Binding-site contacts:
Ligand atom O6 contacts residue ASN241 of chain 1.A at 3.8 Å.
Ligand atom C4 contacts residue ASN241 of chain 1.A at 4.0 Å.
Ligand atom O5 contacts residue ARG239 of chain 1.A at 4.3 Å.
Ligand atom O6 contacts residue ARG239 of chain 1.A at 4.3 Å.
Ligand atom O4 contacts residue LYS238 of chain 1.A at 3.6 Å.
Ligand atom O5 contacts residue ASN241 of chain 1.A at 2.4 Å (h-bond).
Ligand atom O3 contacts residue LYS238 of chain 1.A at 4.5 Å.
Ligand atom O4 contacts residue GLY237 of chain 1.A at 3.4 Å (h-bond).
Ligand atom O3 contacts residue GLY237 of chain 1.A at 3.0 Å (h-bond).
Ligand atom C4 contacts residue LYS238 of chain 1.A at 4.5 Å.
Ligand atom N2 contacts residue ASN241 of chain 1.A at 3.0 Å (h-bond).
Ligand atom O7 contacts residue ASN241 of chain 1.A at 4.5 Å.
Ligand atom C3 contacts residue GLY237 of chain 1.A at 3.5 Å.
Ligand atom C3 contacts residue ASN241 of chain 1.A at 3.7 Å.
Ligand atom O6 contacts residue LEU246 of chain 1.A at 4.2 Å.
Ligand atom C7 contacts residue ASN241 of chain 1.A at 4.0 Å.
Ligand atom C1 contacts residue ASN241 of chain 1.A at 1.4 Å.
Ligand atom C2 contacts residue ASN241 of chain 1.A at 2.4 Å.
Ligand atom C5 contacts residue ASN241 of chain 1.A at 3.6 Å.
Ligand atom C6 contacts residue ARG239 of chain 1.A at 4.0 Å.
Ligand atom C2 contacts residue GLY237 of chain 1.A at 4.0 Å.
Ligand atom O7 contacts residue GLY237 of chain 1.A at 3.9 Å.
Ligand atom C5 contacts residue GLY237 of chain 1.A at 4.5 Å.
Ligand atom C6 contacts residue ASN241 of chain 1.A at 4.2 Å.
Ligand atom C4 contacts residue GLY237 of chain 1.A at 3.1 Å.

This small molecule binds to this protein.
Small molecule (SMILES): CC(=O)N[C@@H]1[C@@H](O)[C@H](O)[C@@H](CO)O[C@H]1O

Sequence of chain 1.A:
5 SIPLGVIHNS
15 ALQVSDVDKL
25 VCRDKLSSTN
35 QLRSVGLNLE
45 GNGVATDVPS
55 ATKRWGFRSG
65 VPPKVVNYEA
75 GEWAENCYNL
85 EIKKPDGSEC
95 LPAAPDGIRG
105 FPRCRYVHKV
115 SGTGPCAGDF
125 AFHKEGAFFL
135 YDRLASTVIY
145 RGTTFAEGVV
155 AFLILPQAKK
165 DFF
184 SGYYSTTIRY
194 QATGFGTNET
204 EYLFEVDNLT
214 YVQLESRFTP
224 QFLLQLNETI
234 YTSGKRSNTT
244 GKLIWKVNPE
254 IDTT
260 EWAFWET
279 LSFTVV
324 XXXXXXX